Sequence of chain 1.B:
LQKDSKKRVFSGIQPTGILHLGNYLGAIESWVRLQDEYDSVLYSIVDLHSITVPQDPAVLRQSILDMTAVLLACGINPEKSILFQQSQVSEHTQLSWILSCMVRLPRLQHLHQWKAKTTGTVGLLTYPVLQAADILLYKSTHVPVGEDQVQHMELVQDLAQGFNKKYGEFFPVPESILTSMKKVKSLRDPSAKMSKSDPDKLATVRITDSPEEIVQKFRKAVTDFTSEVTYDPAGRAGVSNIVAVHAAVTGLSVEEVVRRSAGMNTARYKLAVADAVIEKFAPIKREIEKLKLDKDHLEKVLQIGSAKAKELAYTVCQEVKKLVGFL

Binding-site contacts:
Ligand atom C12 contacts residue ASP150 of chain 1.B at 3.8 Å.
Ligand atom N13 contacts residue GLN147 of chain 1.B at 3.7 Å.
Ligand atom N02 contacts residue HIS60 of chain 1.B at 3.0 Å (h-bond).
Ligand atom O08 contacts residue HIS60 of chain 1.B at 3.5 Å (h-bond).
Ligand atom C07 contacts residue GLN165 of chain 1.B at 3.6 Å.
Ligand atom N13 contacts residue ASP150 of chain 1.B at 3.0 Å (salt-bridge).
Ligand atom C19 contacts residue GLN147 of chain 1.B at 3.6 Å.
Ligand atom C03 contacts residue TYR143 of chain 1.B at 3.2 Å (hydrophobic).
Ligand atom C16 contacts residue GLY23 of chain 1.B at 3.8 Å.
Ligand atom C17 contacts residue GLY23 of chain 1.B at 3.6 Å.
Ligand atom C16 contacts residue ILE151 of chain 1.B at 3.5 Å (hydrophobic).
Ligand atom C16 contacts residue PHE21 of chain 1.B at 3.8 Å (hydrophobic).
Ligand atom O06 contacts residue ATP1 of chain 1.H at 3.6 Å (h-bond).
Ligand atom C03 contacts residue HIS60 of chain 1.B at 3.7 Å.
Ligand atom C17 contacts residue VAL159 of chain 1.B at 3.5 Å (hydrophobic).
Ligand atom C07 contacts residue GLN147 of chain 1.B at 3.7 Å.
Ligand atom C10 contacts residue GLY23 of chain 1.B at 3.5 Å.
Ligand atom N04 contacts residue GLN25 of chain 1.B at 3.7 Å.
Ligand atom C16 contacts residue VAL159 of chain 1.B at 3.6 Å (hydrophobic).
Ligand atom C01 contacts residue TYR143 of chain 1.B at 3.6 Å (hydrophobic).
Ligand atom N04 contacts residue ATP1 of chain 1.H at 3.9 Å.
Ligand atom C05 contacts residue GLN165 of chain 1.B at 3.5 Å.
Ligand atom C19 contacts residue GLY23 of chain 1.B at 3.9 Å.
Ligand atom C01 contacts residue GLN25 of chain 1.B at 3.6 Å.
Ligand atom N02 contacts residue TYR143 of chain 1.B at 3.2 Å.
Ligand atom O08 contacts residue TYR143 of chain 1.B at 3.5 Å.
Ligand atom C12 contacts residue HIS60 of chain 1.B at 3.4 Å.
Ligand atom N13 contacts residue HIS60 of chain 1.B at 3.6 Å.
Ligand atom C12 contacts residue VAL57 of chain 1.B at 3.9 Å (hydrophobic).
Ligand atom N04 contacts residue TYR143 of chain 1.B at 3.7 Å.
Ligand atom O06 contacts residue GLN165 of chain 1.B at 3.1 Å.
Ligand atom C09 contacts residue GLY23 of chain 1.B at 3.8 Å.
Ligand atom C14 contacts residue GLN147 of chain 1.B at 3.6 Å.
Ligand atom C10 contacts residue VAL57 of chain 1.B at 3.7 Å (hydrophobic).
Ligand atom C18 contacts residue GLY23 of chain 1.B at 3.6 Å.
Ligand atom C15 contacts residue ILE151 of chain 1.B at 3.7 Å (hydrophobic).
Ligand atom C17 contacts residue VAL161 of chain 1.B at 3.6 Å (hydrophobic).
Ligand atom C10 contacts residue GLN25 of chain 1.B at 3.8 Å.
Ligand atom C18 contacts residue GLN147 of chain 1.B at 3.6 Å.
Ligand atom C15 contacts residue PHE21 of chain 1.B at 3.7 Å (hydrophobic).

A protein and the small-molecule ligand that binds it are described below.
Small molecule (SMILES): CNC1=NC(=O)[C@H]([C@H](C)c2c[nH]c3ccccc23)O1